Binding-site contacts:
Ligand atom CAV contacts residue SER129 of chain 2.A at 3.5 Å.
Ligand atom CAE contacts residue TRP181 of chain 2.A at 4.2 Å (hydrophobic).
Ligand atom CAP contacts residue MET205 of chain 2.A at 4.1 Å (hydrophobic).
Ligand atom CAF contacts residue PHE170 of chain 2.A at 3.5 Å (hydrophobic).
Ligand atom CAB contacts residue TYR188 of chain 2.A at 3.4 Å (hydrophobic).
Ligand atom CAI contacts residue VAL93 of chain 2.A at 3.4 Å (hydrophobic).
Ligand atom CAM contacts residue GLN167 of chain 2.A at 4.1 Å.
Ligand atom CAE contacts residue PHE170 of chain 2.A at 3.8 Å (hydrophobic).
Ligand atom CAI contacts residue SER90 of chain 2.A at 4.2 Å.
Ligand atom CAQ contacts residue MET205 of chain 2.A at 3.2 Å (hydrophobic).
Ligand atom CAH contacts residue LEU91 of chain 2.A at 3.8 Å (hydrophobic).
Ligand atom CAB contacts residue MET125 of chain 2.A at 3.8 Å (hydrophobic).
Ligand atom CAM contacts residue HIS209 of chain 2.A at 4.0 Å.
Ligand atom CAI contacts residue LEU91 of chain 2.A at 3.9 Å (hydrophobic).
Ligand atom CAM contacts residue TRP181 of chain 2.A at 3.5 Å (hydrophobic).
Ligand atom CAD contacts residue PHE170 of chain 2.A at 4.1 Å (hydrophobic).
Ligand atom CAT contacts residue MET125 of chain 2.A at 4.1 Å (hydrophobic).
Ligand atom CAI contacts residue TRP181 of chain 2.A at 4.1 Å (hydrophobic).
Ligand atom NAN contacts residue MET205 of chain 2.A at 3.8 Å.
Ligand atom NAN contacts residue HIS209 of chain 2.A at 3.1 Å (h-bond).
Ligand atom CAJ contacts residue LEU91 of chain 2.A at 3.9 Å (hydrophobic).
Ligand atom CAS contacts residue LEU91 of chain 2.A at 4.0 Å (hydrophobic).
Ligand atom CAF contacts residue TRP181 of chain 2.A at 3.9 Å (hydrophobic).
Ligand atom CAA contacts residue MET125 of chain 2.A at 3.7 Å (hydrophobic).
Ligand atom CAQ contacts residue HIS209 of chain 2.A at 3.9 Å.
Ligand atom CAD contacts residue TYR188 of chain 2.A at 3.4 Å (hydrophobic).
Ligand atom CAG contacts residue SER90 of chain 2.A at 3.1 Å.
Ligand atom CAU contacts residue LEU91 of chain 2.A at 4.0 Å (hydrophobic).
Ligand atom CAG contacts residue LEU206 of chain 2.A at 3.8 Å (hydrophobic).
Ligand atom CAQ contacts residue GLN167 of chain 2.A at 2.7 Å.
Ligand atom CAH contacts residue LEU206 of chain 2.A at 4.1 Å (hydrophobic).
Ligand atom CAG contacts residue LEU91 of chain 2.A at 3.7 Å (hydrophobic).
Ligand atom NAN contacts residue GLN167 of chain 2.A at 3.0 Å (h-bond).
Ligand atom NAN contacts residue TRP181 of chain 2.A at 3.9 Å.
Ligand atom CAI contacts residue LEU190 of chain 2.A at 4.0 Å (hydrophobic).
Ligand atom CAK contacts residue VAL93 of chain 2.A at 3.7 Å (hydrophobic).
Ligand atom CAH contacts residue SER90 of chain 2.A at 3.5 Å.
Ligand atom CAP contacts residue GLN167 of chain 2.A at 3.4 Å.
Ligand atom CAK contacts residue TRP181 of chain 2.A at 4.0 Å (hydrophobic).
Ligand atom CLAY contacts residue PHE170 of chain 2.A at 3.2 Å.

This small molecule binds to this protein.
Small molecule (SMILES): Clc1ccccc1C(c1ccccc1)(c1ccccc1)n1ccnc1

Sequence of chain 2.A:
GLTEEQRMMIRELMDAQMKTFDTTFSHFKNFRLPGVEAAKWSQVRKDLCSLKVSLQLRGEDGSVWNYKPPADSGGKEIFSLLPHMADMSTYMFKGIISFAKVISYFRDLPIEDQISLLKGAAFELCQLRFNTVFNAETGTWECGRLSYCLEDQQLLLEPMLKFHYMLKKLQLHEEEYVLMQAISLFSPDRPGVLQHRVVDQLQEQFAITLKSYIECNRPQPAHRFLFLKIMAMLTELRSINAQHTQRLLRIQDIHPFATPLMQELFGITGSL